This protein binds this small molecule.
Small molecule (SMILES): CC(=O)N[C@@H]1[C@@H](O)[C@H](O)[C@@H](CO)O[C@H]1O

Binding-site contacts:
Ligand atom C8 contacts residue ASN1155 of chain 1.C at 4.4 Å.
Ligand atom C4 contacts residue ASN1155 of chain 1.C at 4.3 Å.
Ligand atom O5 contacts residue ASN1155 of chain 1.C at 2.3 Å (h-bond).
Ligand atom C1 contacts residue ASN1155 of chain 1.C at 1.5 Å.
Ligand atom C5 contacts residue ASN1155 of chain 1.C at 3.7 Å.
Ligand atom O7 contacts residue ASN1155 of chain 1.C at 3.0 Å (h-bond).
Ligand atom C2 contacts residue ASN1155 of chain 1.C at 2.5 Å.
Ligand atom N2 contacts residue ASN1155 of chain 1.C at 3.0 Å (h-bond).
Ligand atom C3 contacts residue ASN1155 of chain 1.C at 3.8 Å.
Ligand atom C7 contacts residue ASN1155 of chain 1.C at 3.2 Å.

Sequence of chain 1.C:
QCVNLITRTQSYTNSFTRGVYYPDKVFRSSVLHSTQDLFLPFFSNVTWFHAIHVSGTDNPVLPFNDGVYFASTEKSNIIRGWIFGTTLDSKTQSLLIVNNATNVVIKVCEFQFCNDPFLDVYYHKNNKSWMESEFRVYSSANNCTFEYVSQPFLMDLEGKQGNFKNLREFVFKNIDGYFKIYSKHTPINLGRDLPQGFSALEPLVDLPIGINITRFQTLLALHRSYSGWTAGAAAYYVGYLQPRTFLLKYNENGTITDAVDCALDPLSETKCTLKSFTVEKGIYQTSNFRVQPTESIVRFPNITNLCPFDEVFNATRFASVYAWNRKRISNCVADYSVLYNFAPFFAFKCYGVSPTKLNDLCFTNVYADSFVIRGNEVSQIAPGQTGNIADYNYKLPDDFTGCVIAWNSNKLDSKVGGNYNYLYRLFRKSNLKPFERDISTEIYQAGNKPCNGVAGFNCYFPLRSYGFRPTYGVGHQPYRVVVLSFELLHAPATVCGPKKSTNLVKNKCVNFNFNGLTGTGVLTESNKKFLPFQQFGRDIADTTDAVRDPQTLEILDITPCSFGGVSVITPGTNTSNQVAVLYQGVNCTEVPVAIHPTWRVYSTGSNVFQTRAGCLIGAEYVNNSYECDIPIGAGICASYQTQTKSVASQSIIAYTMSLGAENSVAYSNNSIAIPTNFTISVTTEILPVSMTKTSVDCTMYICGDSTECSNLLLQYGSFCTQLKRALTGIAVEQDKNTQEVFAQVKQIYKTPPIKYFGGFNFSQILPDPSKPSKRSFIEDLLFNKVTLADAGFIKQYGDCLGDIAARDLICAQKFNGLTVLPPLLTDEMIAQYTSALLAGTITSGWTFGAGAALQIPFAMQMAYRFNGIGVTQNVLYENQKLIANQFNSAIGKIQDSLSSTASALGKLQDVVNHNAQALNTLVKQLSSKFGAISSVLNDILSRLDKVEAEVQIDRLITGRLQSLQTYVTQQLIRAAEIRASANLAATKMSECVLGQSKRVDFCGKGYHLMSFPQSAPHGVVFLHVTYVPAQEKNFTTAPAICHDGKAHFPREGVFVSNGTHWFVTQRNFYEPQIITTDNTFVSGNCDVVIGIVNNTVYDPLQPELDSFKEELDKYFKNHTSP